Binding-site contacts:
Ligand atom O5 contacts residue ASN153 of chain 2.A at 2.3 Å (h-bond).
Ligand atom O5 contacts residue HIS158 of chain 2.A at 3.2 Å.
Ligand atom C3 contacts residue HIS149 of chain 2.A at 4.3 Å.
Ligand atom O6 contacts residue HIS149 of chain 2.A at 3.5 Å.
Ligand atom C1 contacts residue ASN153 of chain 2.A at 1.4 Å.
Ligand atom C5 contacts residue ASN153 of chain 2.A at 3.6 Å.
Ligand atom C6 contacts residue HIS158 of chain 2.A at 3.6 Å.
Ligand atom N2 contacts residue HIS149 of chain 2.A at 4.2 Å.
Ligand atom C4 contacts residue HIS149 of chain 2.A at 3.7 Å.
Ligand atom C1 contacts residue HIS158 of chain 2.A at 4.2 Å.
Ligand atom C2 contacts residue HIS149 of chain 2.A at 3.4 Å.
Ligand atom O5 contacts residue GLY156 of chain 2.A at 4.1 Å.
Ligand atom O3 contacts residue HIS149 of chain 2.A at 4.2 Å.
Ligand atom C7 contacts residue ASN153 of chain 2.A at 4.1 Å.
Ligand atom N2 contacts residue ASN153 of chain 2.A at 3.1 Å (h-bond).
Ligand atom C5 contacts residue HIS158 of chain 2.A at 4.0 Å.
Ligand atom C8 contacts residue ASN153 of chain 2.A at 4.5 Å.
Ligand atom C5 contacts residue GLY156 of chain 2.A at 4.1 Å.
Ligand atom C1 contacts residue THR155 of chain 2.A at 3.9 Å.
Ligand atom C5 contacts residue HIS149 of chain 2.A at 4.2 Å.
Ligand atom C1 contacts residue HIS149 of chain 2.A at 3.6 Å.
Ligand atom O6 contacts residue HIS158 of chain 2.A at 3.5 Å.
Ligand atom C7 contacts residue HIS149 of chain 2.A at 4.3 Å.
Ligand atom C2 contacts residue ASN153 of chain 2.A at 2.5 Å.
Ligand atom O5 contacts residue HIS149 of chain 2.A at 3.6 Å (h-bond).
Ligand atom O5 contacts residue THR155 of chain 2.A at 3.9 Å.
Ligand atom C8 contacts residue GLY102 of chain 23.A at 3.5 Å.
Ligand atom C4 contacts residue ASN153 of chain 2.A at 4.2 Å.
Ligand atom O7 contacts residue HIS149 of chain 2.A at 3.3 Å.
Ligand atom C6 contacts residue GLY156 of chain 2.A at 3.8 Å.
Ligand atom C3 contacts residue ASN153 of chain 2.A at 3.9 Å.

The small molecule below binds the protein below.
Small molecule (SMILES): CC(=O)N[C@H]1[C@H](O[C@H]2[C@H](O)[C@@H](NC(C)=O)CO[C@@H]2CO)O[C@H](CO)[C@@H](O)[C@@H]1O

Sequence of chain 2.A:
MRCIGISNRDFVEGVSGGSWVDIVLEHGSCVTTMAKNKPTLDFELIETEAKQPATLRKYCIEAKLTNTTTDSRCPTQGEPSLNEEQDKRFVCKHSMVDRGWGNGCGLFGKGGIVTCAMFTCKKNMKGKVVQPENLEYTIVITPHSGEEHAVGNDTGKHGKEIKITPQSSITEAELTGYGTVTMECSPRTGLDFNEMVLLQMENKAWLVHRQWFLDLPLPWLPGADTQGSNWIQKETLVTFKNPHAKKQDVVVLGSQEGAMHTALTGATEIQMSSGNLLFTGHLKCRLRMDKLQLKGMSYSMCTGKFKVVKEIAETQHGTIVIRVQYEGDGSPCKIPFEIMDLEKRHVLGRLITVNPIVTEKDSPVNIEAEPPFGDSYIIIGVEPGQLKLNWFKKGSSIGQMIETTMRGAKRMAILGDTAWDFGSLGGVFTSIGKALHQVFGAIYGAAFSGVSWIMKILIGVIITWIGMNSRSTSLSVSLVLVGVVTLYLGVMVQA

Sequence of chain 23.A:
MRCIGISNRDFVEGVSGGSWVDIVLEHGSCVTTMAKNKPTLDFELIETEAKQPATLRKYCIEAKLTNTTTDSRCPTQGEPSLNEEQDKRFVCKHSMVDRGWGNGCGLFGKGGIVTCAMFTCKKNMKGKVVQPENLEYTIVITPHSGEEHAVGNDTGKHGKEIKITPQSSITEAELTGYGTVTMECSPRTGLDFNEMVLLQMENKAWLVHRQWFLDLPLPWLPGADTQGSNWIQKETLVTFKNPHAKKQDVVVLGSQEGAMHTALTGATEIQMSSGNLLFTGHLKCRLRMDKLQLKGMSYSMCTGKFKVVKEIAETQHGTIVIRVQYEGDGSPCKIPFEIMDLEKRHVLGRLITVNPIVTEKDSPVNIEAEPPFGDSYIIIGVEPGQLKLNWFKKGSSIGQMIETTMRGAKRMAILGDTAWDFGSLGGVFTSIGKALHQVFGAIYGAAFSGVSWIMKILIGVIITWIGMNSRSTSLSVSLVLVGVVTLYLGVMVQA